This small molecule binds to this protein.
Small molecule (SMILES): Nc1ncnc2c(CN3C[C@H](CSc4ccc(Cl)cc4)[C@@H](O)C3)c[nH]c12

Sequence of chain 3.A:
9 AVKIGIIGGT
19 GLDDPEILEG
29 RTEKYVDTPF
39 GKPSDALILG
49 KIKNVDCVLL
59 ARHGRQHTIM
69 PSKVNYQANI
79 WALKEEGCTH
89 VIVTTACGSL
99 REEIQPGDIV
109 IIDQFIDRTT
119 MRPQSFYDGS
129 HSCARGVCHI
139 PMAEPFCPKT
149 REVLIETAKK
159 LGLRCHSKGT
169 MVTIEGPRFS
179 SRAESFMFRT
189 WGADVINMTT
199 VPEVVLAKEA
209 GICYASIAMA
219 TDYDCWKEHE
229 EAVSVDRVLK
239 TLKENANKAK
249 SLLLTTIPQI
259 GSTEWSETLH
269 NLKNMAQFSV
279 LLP

Sequence of chain 2.A:
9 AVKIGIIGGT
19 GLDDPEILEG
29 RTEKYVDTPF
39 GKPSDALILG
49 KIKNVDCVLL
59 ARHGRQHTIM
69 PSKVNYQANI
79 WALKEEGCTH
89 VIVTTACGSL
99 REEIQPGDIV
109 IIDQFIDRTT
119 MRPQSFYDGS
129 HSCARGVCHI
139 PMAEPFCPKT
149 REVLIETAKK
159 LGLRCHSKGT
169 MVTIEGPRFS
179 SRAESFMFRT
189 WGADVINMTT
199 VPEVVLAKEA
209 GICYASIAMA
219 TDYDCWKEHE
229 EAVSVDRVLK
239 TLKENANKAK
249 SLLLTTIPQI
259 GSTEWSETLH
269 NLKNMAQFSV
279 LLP

Binding-site contacts:
Ligand atom N3 contacts residue ILE194 of chain 3.A at 3.6 Å (h-bond).
Ligand atom C4 contacts residue ILE194 of chain 3.A at 3.6 Å (hydrophobic).
Ligand atom N7 contacts residue GLY96 of chain 3.A at 3.3 Å (h-bond).
Ligand atom N7 contacts residue CYS95 of chain 3.A at 3.4 Å.
Ligand atom C8 contacts residue ASP220 of chain 3.A at 3.7 Å.
Ligand atom N6 contacts residue GLY96 of chain 3.A at 3.6 Å.
Ligand atom C9' contacts residue LEU279 of chain 2.A at 3.3 Å (hydrophobic).
Ligand atom C14 contacts residue THR18 of chain 3.A at 3.5 Å.
Ligand atom N7 contacts residue ASP220 of chain 3.A at 2.8 Å (salt-bridge).
Ligand atom C10 contacts residue PO41 of chain 3.C at 3.5 Å.
Ligand atom C13 contacts residue LEU237 of chain 3.A at 3.4 Å (hydrophobic).
Ligand atom C5 contacts residue GLY96 of chain 3.A at 3.4 Å.
Ligand atom C3' contacts residue PO41 of chain 3.C at 3.7 Å.
Ligand atom N3 contacts residue ASN195 of chain 3.A at 3.4 Å.
Ligand atom N1' contacts residue PO41 of chain 3.C at 2.8 Å (h-bond).
Ligand atom N6 contacts residue ASP222 of chain 3.A at 2.9 Å (salt-bridge).
Ligand atom O3' contacts residue PO41 of chain 3.C at 3.0 Å (h-bond).
Ligand atom C13 contacts residue THR18 of chain 3.A at 3.4 Å.
Ligand atom C10 contacts residue ALA94 of chain 3.A at 3.2 Å (hydrophobic).
Ligand atom C9' contacts residue THR18 of chain 3.A at 3.7 Å.
Ligand atom C3' contacts residue HIS137 of chain 2.A at 3.7 Å.
Ligand atom C11 contacts residue THR18 of chain 3.A at 3.5 Å.
Ligand atom C6 contacts residue PHE177 of chain 3.A at 3.7 Å (hydrophobic).
Ligand atom N1 contacts residue PHE177 of chain 3.A at 3.6 Å.
Ligand atom N6 contacts residue VAL231 of chain 3.A at 3.7 Å.
Ligand atom C8 contacts residue CYS95 of chain 3.A at 3.5 Å (hydrophobic).
Ligand atom CL1 contacts residue LEU279 of chain 2.A at 3.2 Å.
Ligand atom O3' contacts residue PRO69 of chain 3.A at 3.5 Å.
Ligand atom C8 contacts residue THR219 of chain 3.A at 3.4 Å.
Ligand atom C7' contacts residue THR18 of chain 3.A at 3.8 Å.
Ligand atom C5' contacts residue HIS137 of chain 2.A at 3.5 Å.
Ligand atom C9' contacts residue HIS65 of chain 3.A at 3.4 Å.
Ligand atom C8' contacts residue LEU279 of chain 2.A at 3.5 Å (hydrophobic).
Ligand atom C11 contacts residue LEU279 of chain 2.A at 3.3 Å (hydrophobic).
Ligand atom C1' contacts residue PO41 of chain 3.C at 3.4 Å.
Ligand atom C2' contacts residue MET196 of chain 3.A at 3.6 Å (hydrophobic).
Ligand atom N7 contacts residue THR219 of chain 3.A at 3.6 Å (h-bond).
Ligand atom C2' contacts residue PO41 of chain 3.C at 3.6 Å.
Ligand atom N6 contacts residue ASP220 of chain 3.A at 2.9 Å (salt-bridge).
Ligand atom C9 contacts residue CYS95 of chain 3.A at 3.8 Å (hydrophobic).